The protein below binds the small molecule below.
Small molecule (SMILES): CNc1nc2c(CCNCC3CCCC3)c3nc(N)[nH]c(=O)c3cc2[nH]1

Sequence of chain 2.A:
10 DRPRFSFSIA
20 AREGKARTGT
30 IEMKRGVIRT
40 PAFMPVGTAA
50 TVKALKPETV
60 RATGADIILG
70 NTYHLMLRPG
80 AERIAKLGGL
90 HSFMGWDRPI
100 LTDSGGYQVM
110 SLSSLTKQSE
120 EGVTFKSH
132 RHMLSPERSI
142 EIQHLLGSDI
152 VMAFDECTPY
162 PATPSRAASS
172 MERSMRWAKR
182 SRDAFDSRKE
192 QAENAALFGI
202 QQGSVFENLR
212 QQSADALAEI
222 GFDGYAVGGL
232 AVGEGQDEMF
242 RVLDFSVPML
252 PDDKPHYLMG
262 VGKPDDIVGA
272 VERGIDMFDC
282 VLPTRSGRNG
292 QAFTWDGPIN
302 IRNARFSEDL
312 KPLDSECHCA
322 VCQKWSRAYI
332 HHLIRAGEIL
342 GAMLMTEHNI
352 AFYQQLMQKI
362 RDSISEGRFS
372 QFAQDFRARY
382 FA

Binding-site contacts:
Ligand atom O16 contacts residue GLN203 of chain 2.A at 2.9 Å (h-bond).
Ligand atom C25 contacts residue VAL45 of chain 2.A at 3.6 Å (hydrophobic).
Ligand atom N13 contacts residue MET260 of chain 2.A at 3.6 Å (h-bond).
Ligand atom N20 contacts residue ASP280 of chain 2.A at 2.7 Å (salt-bridge).
Ligand atom N17 contacts residue ILE201 of chain 2.A at 3.6 Å.
Ligand atom N13 contacts residue ALA232 of chain 2.A at 3.6 Å.
Ligand atom N17 contacts residue ASP156 of chain 2.A at 2.9 Å (salt-bridge).
Ligand atom N17 contacts residue ASP102 of chain 2.A at 2.8 Å (salt-bridge).
Ligand atom O16 contacts residue CYS158 of chain 2.A at 3.4 Å.
Ligand atom C21 contacts residue ASP280 of chain 2.A at 3.4 Å.
Ligand atom C18 contacts residue ASP102 of chain 2.A at 3.2 Å.
Ligand atom N14 contacts residue ALA232 of chain 2.A at 2.9 Å (h-bond).
Ligand atom O16 contacts residue GLY230 of chain 2.A at 2.7 Å (h-bond).
Ligand atom N5 contacts residue ASP102 of chain 2.A at 2.8 Å (salt-bridge).
Ligand atom C25 contacts residue ASN70 of chain 2.A at 3.4 Å.
Ligand atom O16 contacts residue ASP156 of chain 2.A at 3.5 Å (salt-bridge).
Ligand atom C4 contacts residue MET260 of chain 2.A at 3.6 Å (hydrophobic).
Ligand atom C4 contacts residue ASP156 of chain 2.A at 3.6 Å.
Ligand atom N13 contacts residue LEU231 of chain 2.A at 2.7 Å (h-bond).
Ligand atom C18 contacts residue TYR106 of chain 2.A at 3.6 Å (hydrophobic).
Ligand atom C19 contacts residue ASP280 of chain 2.A at 3.5 Å.
Ligand atom N11 contacts residue TYR106 of chain 2.A at 3.5 Å.
Ligand atom C8 contacts residue LEU231 of chain 2.A at 3.6 Å (hydrophobic).
Ligand atom C15 contacts residue GLY261 of chain 2.A at 3.5 Å.
Ligand atom N3 contacts residue ASP156 of chain 2.A at 2.7 Å (salt-bridge).
Ligand atom C8 contacts residue TYR106 of chain 2.A at 3.6 Å (hydrophobic).
Ligand atom C4 contacts residue ASP102 of chain 2.A at 3.5 Å.
Ligand atom C2 contacts residue ASP156 of chain 2.A at 3.6 Å.
Ligand atom N11 contacts residue GLY261 of chain 2.A at 3.5 Å.
Ligand atom C6 contacts residue TYR106 of chain 2.A at 3.6 Å (hydrophobic).
Ligand atom N14 contacts residue TYR106 of chain 2.A at 3.6 Å (h-bond).
Ligand atom C25 contacts residue GLN107 of chain 2.A at 3.5 Å.
Ligand atom C12 contacts residue TYR106 of chain 2.A at 3.5 Å (hydrophobic).
Ligand atom C9 contacts residue TYR106 of chain 2.A at 3.5 Å (hydrophobic).
Ligand atom C24 contacts residue ASN70 of chain 2.A at 3.6 Å.
Ligand atom N5 contacts residue TYR106 of chain 2.A at 3.5 Å.
Ligand atom C10 contacts residue TYR106 of chain 2.A at 3.6 Å (hydrophobic).
Ligand atom C24 contacts residue GLN107 of chain 2.A at 3.5 Å.
Ligand atom N5 contacts residue MET260 of chain 2.A at 3.3 Å.
Ligand atom O16 contacts residue GLY229 of chain 2.A at 3.3 Å.